Binding-site contacts:
Ligand atom C11 contacts residue ASN142 of chain 1.A at 3.6 Å.
Ligand atom N2 contacts residue SER1 of chain 2.A at 3.5 Å (h-bond).
Ligand atom N1 contacts residue PHE140 of chain 1.A at 3.7 Å.
Ligand atom CL contacts residue HIS41 of chain 1.A at 3.3 Å.
Ligand atom N2 contacts residue GLU166 of chain 1.A at 3.5 Å (salt-bridge).
Ligand atom C8 contacts residue GLU166 of chain 1.A at 3.8 Å.
Ligand atom C9 contacts residue LEU141 of chain 1.A at 3.7 Å (hydrophobic).
Ligand atom C3 contacts residue GLN189 of chain 1.A at 3.5 Å.
Ligand atom C9 contacts residue PHE140 of chain 1.A at 3.3 Å (hydrophobic).
Ligand atom C8 contacts residue CYS145 of chain 1.A at 3.9 Å (hydrophobic).
Ligand atom N contacts residue CYS145 of chain 1.A at 3.6 Å.
Ligand atom C2 contacts residue GLN189 of chain 1.A at 3.7 Å.
Ligand atom O contacts residue MET165 of chain 1.A at 3.5 Å.
Ligand atom C8 contacts residue HIS163 of chain 1.A at 3.3 Å.
Ligand atom C11 contacts residue GLU166 of chain 1.A at 3.9 Å.
Ligand atom CL contacts residue MET165 of chain 1.A at 3.9 Å.
Ligand atom C12 contacts residue ASN142 of chain 1.A at 3.8 Å.
Ligand atom N2 contacts residue ASN142 of chain 1.A at 3.6 Å (h-bond).
Ligand atom C2 contacts residue MET49 of chain 1.A at 3.7 Å (hydrophobic).
Ligand atom C1 contacts residue MET165 of chain 1.A at 3.6 Å (hydrophobic).
Ligand atom C9 contacts residue GLU166 of chain 1.A at 3.4 Å.
Ligand atom C10 contacts residue ASN142 of chain 1.A at 3.7 Å.
Ligand atom C10 contacts residue GLU166 of chain 1.A at 3.7 Å.
Ligand atom C15 contacts residue HIS41 of chain 1.A at 3.6 Å.
Ligand atom N1 contacts residue SER144 of chain 1.A at 3.6 Å.
Ligand atom C1 contacts residue MET49 of chain 1.A at 3.4 Å (hydrophobic).
Ligand atom C contacts residue MET165 of chain 1.A at 3.8 Å (hydrophobic).
Ligand atom C10 contacts residue PHE140 of chain 1.A at 3.8 Å (hydrophobic).
Ligand atom O contacts residue GLU166 of chain 1.A at 3.1 Å (salt-bridge).
Ligand atom N1 contacts residue GLU166 of chain 1.A at 3.8 Å.
Ligand atom N2 contacts residue PHE140 of chain 1.A at 3.5 Å (h-bond).
Ligand atom C15 contacts residue HIS164 of chain 1.A at 3.3 Å.
Ligand atom C13 contacts residue ASN142 of chain 1.A at 3.7 Å.
Ligand atom CL contacts residue HIS164 of chain 1.A at 3.8 Å.
Ligand atom C10 contacts residue LEU141 of chain 1.A at 3.5 Å (hydrophobic).
Ligand atom C1 contacts residue ARG188 of chain 1.A at 3.8 Å.
Ligand atom CL contacts residue ASP187 of chain 1.A at 3.2 Å.
Ligand atom C contacts residue MET49 of chain 1.A at 3.7 Å (hydrophobic).
Ligand atom N2 contacts residue LEU141 of chain 1.A at 3.5 Å.
Ligand atom N1 contacts residue HIS163 of chain 1.A at 2.8 Å (h-bond).

Sequence of chain 1.A:
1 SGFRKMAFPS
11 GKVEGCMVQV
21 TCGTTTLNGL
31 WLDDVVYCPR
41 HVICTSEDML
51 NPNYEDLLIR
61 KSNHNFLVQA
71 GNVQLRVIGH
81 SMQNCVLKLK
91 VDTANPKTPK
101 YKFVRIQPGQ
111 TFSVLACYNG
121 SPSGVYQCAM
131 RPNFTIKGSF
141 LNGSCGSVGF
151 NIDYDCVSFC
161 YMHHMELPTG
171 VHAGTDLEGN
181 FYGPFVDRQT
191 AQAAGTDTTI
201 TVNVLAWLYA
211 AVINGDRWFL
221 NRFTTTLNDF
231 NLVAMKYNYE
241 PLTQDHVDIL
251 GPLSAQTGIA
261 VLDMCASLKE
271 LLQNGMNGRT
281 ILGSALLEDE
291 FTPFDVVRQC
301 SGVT

This small molecule binds to this protein.
Small molecule (SMILES): O=C(Cc1cccc(Cl)c1)Nc1cncc2ncccc12

Sequence of chain 2.A:
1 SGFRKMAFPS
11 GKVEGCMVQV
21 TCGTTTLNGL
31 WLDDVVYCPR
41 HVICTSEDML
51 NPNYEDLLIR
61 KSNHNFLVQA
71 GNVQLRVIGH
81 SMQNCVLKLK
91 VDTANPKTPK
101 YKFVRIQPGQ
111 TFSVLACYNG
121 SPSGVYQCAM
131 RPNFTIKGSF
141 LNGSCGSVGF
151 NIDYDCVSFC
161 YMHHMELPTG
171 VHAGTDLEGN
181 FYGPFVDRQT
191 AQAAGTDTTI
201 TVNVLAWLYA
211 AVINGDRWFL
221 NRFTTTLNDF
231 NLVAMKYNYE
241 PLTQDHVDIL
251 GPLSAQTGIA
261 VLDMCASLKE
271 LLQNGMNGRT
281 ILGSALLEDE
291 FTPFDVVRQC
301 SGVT